Binding-site contacts:
Ligand atom N4 contacts residue PHE629 of chain 1.F at 4.4 Å.
Ligand atom C5 contacts residue HIS628 of chain 1.C at 3.9 Å.
Ligand atom N3 contacts residue HIS630 of chain 1.F at 2.6 Å (h-bond).
Ligand atom C2 contacts residue HIS628 of chain 1.C at 3.3 Å.
Ligand atom C5 contacts residue HIS630 of chain 1.F at 4.3 Å.
Ligand atom O2 contacts residue GLY627 of chain 1.C at 3.4 Å.
Ligand atom C5 contacts residue PHE629 of chain 1.F at 4.0 Å (hydrophobic).
Ligand atom N1 contacts residue PHE629 of chain 1.C at 4.2 Å.
Ligand atom N4 contacts residue PRO631 of chain 1.F at 4.4 Å.
Ligand atom O2 contacts residue ASP626 of chain 1.C at 3.6 Å (salt-bridge).
Ligand atom N4 contacts residue HIS630 of chain 1.F at 3.0 Å.
Ligand atom C6 contacts residue PHE629 of chain 1.C at 4.0 Å (hydrophobic).
Ligand atom C4 contacts residue HIS630 of chain 1.F at 3.2 Å.
Ligand atom O2 contacts residue HIS630 of chain 1.F at 3.5 Å.
Ligand atom C2 contacts residue HIS630 of chain 1.F at 3.2 Å.
Ligand atom N3 contacts residue HIS628 of chain 1.C at 4.3 Å.
Ligand atom O2 contacts residue HIS628 of chain 1.C at 3.4 Å (h-bond).
Ligand atom N1 contacts residue HIS630 of chain 1.F at 4.2 Å.
Ligand atom N1 contacts residue TRP607 of chain 1.F at 4.5 Å.
Ligand atom C6 contacts residue HIS628 of chain 1.C at 2.7 Å.
Ligand atom N1 contacts residue HIS628 of chain 1.C at 2.3 Å (h-bond).
Ligand atom C4 contacts residue HIS628 of chain 1.C at 4.5 Å.
Ligand atom C2 contacts residue GLY627 of chain 1.C at 4.1 Å.

Sequence of chain 1.C:
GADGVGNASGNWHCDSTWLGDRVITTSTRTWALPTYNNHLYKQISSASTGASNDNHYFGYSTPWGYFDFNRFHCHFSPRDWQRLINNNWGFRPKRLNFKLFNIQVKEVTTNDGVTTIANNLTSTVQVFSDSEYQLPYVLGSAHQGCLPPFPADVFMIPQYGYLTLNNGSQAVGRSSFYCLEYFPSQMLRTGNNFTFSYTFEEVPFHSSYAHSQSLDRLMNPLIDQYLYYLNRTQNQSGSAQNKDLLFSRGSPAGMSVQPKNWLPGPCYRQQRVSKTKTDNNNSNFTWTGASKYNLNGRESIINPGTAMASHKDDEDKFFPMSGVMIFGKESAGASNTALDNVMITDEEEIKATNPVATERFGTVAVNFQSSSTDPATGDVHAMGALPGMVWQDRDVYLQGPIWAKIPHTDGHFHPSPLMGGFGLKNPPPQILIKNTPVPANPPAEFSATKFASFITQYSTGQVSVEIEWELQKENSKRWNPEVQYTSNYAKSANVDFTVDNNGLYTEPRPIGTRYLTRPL

This protein binds this small molecule.
Small molecule (SMILES): Nc1ccnc(=O)[nH]1

Sequence of chain 1.F:
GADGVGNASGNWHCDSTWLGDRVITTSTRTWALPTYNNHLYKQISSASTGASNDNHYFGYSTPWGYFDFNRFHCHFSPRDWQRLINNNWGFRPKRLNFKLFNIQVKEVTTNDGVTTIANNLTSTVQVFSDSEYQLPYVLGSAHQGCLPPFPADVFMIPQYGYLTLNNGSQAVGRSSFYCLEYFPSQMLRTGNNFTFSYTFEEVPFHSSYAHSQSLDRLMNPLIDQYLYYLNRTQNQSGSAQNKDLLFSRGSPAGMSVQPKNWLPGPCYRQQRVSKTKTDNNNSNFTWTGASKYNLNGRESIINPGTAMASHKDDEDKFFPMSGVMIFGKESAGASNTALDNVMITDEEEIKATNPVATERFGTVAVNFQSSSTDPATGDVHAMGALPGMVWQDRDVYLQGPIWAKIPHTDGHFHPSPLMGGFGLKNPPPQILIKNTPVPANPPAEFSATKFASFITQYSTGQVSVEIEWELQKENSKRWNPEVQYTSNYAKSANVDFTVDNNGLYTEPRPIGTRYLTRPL